A protein and the small-molecule ligand that binds it are described below.
Small molecule (SMILES): N[C@@H](CCC(=O)O)C(=O)O

Sequence of chain 2.A:
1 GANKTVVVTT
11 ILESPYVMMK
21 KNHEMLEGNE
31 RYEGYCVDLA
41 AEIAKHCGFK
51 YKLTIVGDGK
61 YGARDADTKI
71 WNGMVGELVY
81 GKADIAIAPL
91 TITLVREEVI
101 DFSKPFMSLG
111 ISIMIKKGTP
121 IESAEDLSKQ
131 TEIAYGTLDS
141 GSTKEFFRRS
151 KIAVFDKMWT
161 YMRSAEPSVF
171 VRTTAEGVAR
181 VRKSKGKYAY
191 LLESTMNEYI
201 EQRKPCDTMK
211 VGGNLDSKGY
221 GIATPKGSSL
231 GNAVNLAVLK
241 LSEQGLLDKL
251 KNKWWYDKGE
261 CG

Binding-site contacts:
Ligand atom CG contacts residue LEU138 of chain 2.A at 3.7 Å (hydrophobic).
Ligand atom OXT contacts residue SER142 of chain 2.A at 2.8 Å (h-bond).
Ligand atom CA contacts residue PRO89 of chain 2.A at 4.1 Å (hydrophobic).
Ligand atom CB contacts residue LEU138 of chain 2.A at 4.0 Å (hydrophobic).
Ligand atom O contacts residue PRO89 of chain 2.A at 3.7 Å.
Ligand atom CD contacts residue THR143 of chain 2.A at 3.2 Å.
Ligand atom CD contacts residue GLU193 of chain 2.A at 3.9 Å.
Ligand atom N contacts residue GLU193 of chain 2.A at 2.8 Å (salt-bridge).
Ligand atom CA contacts residue SER142 of chain 2.A at 3.3 Å.
Ligand atom CG contacts residue GLU193 of chain 2.A at 3.5 Å.
Ligand atom C contacts residue TYR61 of chain 2.A at 3.8 Å (hydrophobic).
Ligand atom N contacts residue SER142 of chain 2.A at 4.1 Å.
Ligand atom C contacts residue THR91 of chain 2.A at 3.6 Å.
Ligand atom OE2 contacts residue SER142 of chain 2.A at 3.3 Å (h-bond).
Ligand atom O contacts residue ARG96 of chain 2.A at 2.8 Å (salt-bridge).
Ligand atom CB contacts residue TYR61 of chain 2.A at 3.5 Å (hydrophobic).
Ligand atom CB contacts residue GLU193 of chain 2.A at 4.0 Å.
Ligand atom N contacts residue TYR220 of chain 2.A at 3.7 Å.
Ligand atom OXT contacts residue TYR61 of chain 2.A at 3.5 Å.
Ligand atom CA contacts residue THR91 of chain 2.A at 3.4 Å.
Ligand atom CG contacts residue TYR61 of chain 2.A at 4.2 Å (hydrophobic).
Ligand atom N contacts residue PRO89 of chain 2.A at 2.9 Å (h-bond).
Ligand atom C contacts residue SER142 of chain 2.A at 3.4 Å.
Ligand atom OE1 contacts residue THR143 of chain 2.A at 2.6 Å (h-bond).
Ligand atom CA contacts residue GLU193 of chain 2.A at 3.4 Å.
Ligand atom OE2 contacts residue GLY141 of chain 2.A at 3.7 Å.
Ligand atom OE2 contacts residue LEU138 of chain 2.A at 4.2 Å.
Ligand atom OXT contacts residue ARG96 of chain 2.A at 2.8 Å (salt-bridge).
Ligand atom C contacts residue ARG96 of chain 2.A at 3.5 Å.
Ligand atom CA contacts residue TYR61 of chain 2.A at 4.2 Å (hydrophobic).
Ligand atom OXT contacts residue GLY141 of chain 2.A at 3.2 Å.
Ligand atom OE2 contacts residue THR143 of chain 2.A at 3.1 Å (h-bond).
Ligand atom O contacts residue SER142 of chain 2.A at 4.0 Å.
Ligand atom N contacts residue TYR61 of chain 2.A at 4.2 Å.
Ligand atom N contacts residue THR91 of chain 2.A at 2.8 Å (h-bond).
Ligand atom O contacts residue THR91 of chain 2.A at 3.0 Å (h-bond).
Ligand atom OE1 contacts residue GLU193 of chain 2.A at 3.8 Å.
Ligand atom O contacts residue LEU90 of chain 2.A at 3.6 Å.
Ligand atom O contacts residue TYR61 of chain 2.A at 3.7 Å.
Ligand atom CD contacts residue LEU138 of chain 2.A at 4.0 Å (hydrophobic).